This protein binds this small molecule.
Small molecule (SMILES): CC(=O)N[C@H]1[C@H](O[C@H]2[C@H](O)[C@@H](NC(C)=O)CO[C@@H]2CO)O[C@H](CO)[C@@H](O)[C@@H]1O

Binding-site contacts:
Ligand atom O6 contacts residue ILE203 of chain 1.A at 4.3 Å.
Ligand atom C5 contacts residue ILE203 of chain 1.A at 3.9 Å (hydrophobic).
Ligand atom O7 contacts residue SER79 of chain 1.A at 4.5 Å.
Ligand atom O7 contacts residue ASN200 of chain 1.A at 3.3 Å (h-bond).
Ligand atom C8 contacts residue ARG19 of chain 1.A at 4.3 Å.
Ligand atom C1 contacts residue SER202 of chain 1.A at 3.6 Å.
Ligand atom N2 contacts residue SER202 of chain 1.A at 4.0 Å.
Ligand atom C4 contacts residue ASN200 of chain 1.A at 4.2 Å.
Ligand atom C6 contacts residue LYS148 of chain 1.A at 4.4 Å.
Ligand atom O5 contacts residue ILE203 of chain 1.A at 3.8 Å.
Ligand atom N2 contacts residue ASN200 of chain 1.A at 2.7 Å (h-bond).
Ligand atom C1 contacts residue ILE203 of chain 1.A at 4.1 Å (hydrophobic).
Ligand atom O6 contacts residue LYS148 of chain 1.A at 3.2 Å.
Ligand atom C3 contacts residue ASN200 of chain 1.A at 3.7 Å.
Ligand atom C7 contacts residue ASN200 of chain 1.A at 3.3 Å.
Ligand atom C8 contacts residue ILE203 of chain 1.A at 4.3 Å (hydrophobic).
Ligand atom C5 contacts residue ASN200 of chain 1.A at 3.6 Å.
Ligand atom C3 contacts residue SER202 of chain 1.A at 4.2 Å.
Ligand atom C8 contacts residue ASP176 of chain 1.A at 4.4 Å.
Ligand atom O5 contacts residue ASN200 of chain 1.A at 2.3 Å (h-bond).
Ligand atom C1 contacts residue ASN200 of chain 1.A at 1.4 Å.
Ligand atom C6 contacts residue ILE203 of chain 1.A at 4.4 Å (hydrophobic).
Ligand atom C2 contacts residue SER202 of chain 1.A at 4.1 Å.
Ligand atom C2 contacts residue ASN200 of chain 1.A at 2.3 Å.

Sequence of chain 1.A:
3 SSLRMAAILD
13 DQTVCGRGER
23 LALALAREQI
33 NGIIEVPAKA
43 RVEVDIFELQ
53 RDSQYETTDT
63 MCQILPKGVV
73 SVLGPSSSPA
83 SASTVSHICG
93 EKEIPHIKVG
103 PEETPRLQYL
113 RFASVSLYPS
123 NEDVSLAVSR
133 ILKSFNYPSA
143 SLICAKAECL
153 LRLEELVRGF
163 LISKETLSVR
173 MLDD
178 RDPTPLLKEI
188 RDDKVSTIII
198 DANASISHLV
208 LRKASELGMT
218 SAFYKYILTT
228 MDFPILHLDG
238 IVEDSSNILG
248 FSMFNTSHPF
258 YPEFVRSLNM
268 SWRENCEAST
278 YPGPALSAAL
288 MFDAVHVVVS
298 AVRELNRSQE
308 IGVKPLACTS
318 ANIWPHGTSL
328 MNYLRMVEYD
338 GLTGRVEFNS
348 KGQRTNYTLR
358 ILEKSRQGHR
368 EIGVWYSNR